This small molecule binds to this protein.
Small molecule (SMILES): CC(=O)N[C@H]1[C@H](O[C@H]2[C@H](O)[C@@H](NC(C)=O)CO[C@@H]2CO[C@@H]2O[C@@H](C)[C@@H](O)[C@@H](O)[C@@H]2O)O[C@H](CO)[C@@H](O)[C@@H]1O

Sequence of chain 2.A:
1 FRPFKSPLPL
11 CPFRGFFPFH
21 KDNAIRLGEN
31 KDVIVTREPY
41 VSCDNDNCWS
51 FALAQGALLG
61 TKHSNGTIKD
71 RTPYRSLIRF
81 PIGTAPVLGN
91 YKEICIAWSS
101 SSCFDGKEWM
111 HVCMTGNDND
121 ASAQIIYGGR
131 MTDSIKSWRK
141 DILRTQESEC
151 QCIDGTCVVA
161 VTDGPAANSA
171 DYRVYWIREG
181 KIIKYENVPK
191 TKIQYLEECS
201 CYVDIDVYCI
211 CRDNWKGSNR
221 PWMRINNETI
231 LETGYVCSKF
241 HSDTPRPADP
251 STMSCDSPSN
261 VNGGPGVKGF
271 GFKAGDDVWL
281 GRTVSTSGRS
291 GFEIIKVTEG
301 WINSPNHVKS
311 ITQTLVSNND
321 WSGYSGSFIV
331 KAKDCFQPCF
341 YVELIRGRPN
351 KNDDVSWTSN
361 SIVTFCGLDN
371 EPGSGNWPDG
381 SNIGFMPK

Binding-site contacts:
Ligand atom C2 contacts residue GLU228 of chain 2.A at 3.6 Å.
Ligand atom O7 contacts residue ASN227 of chain 2.A at 3.4 Å (h-bond).
Ligand atom O3 contacts residue ILE205 of chain 2.A at 4.3 Å.
Ligand atom C5 contacts residue ASN227 of chain 2.A at 3.7 Å.
Ligand atom C2 contacts residue ASN227 of chain 2.A at 2.4 Å.
Ligand atom C6 contacts residue ASN227 of chain 2.A at 3.3 Å.
Ligand atom C7 contacts residue ASN227 of chain 2.A at 3.3 Å.
Ligand atom C1 contacts residue GLU228 of chain 2.A at 3.9 Å.
Ligand atom N2 contacts residue GLU228 of chain 2.A at 2.8 Å (salt-bridge).
Ligand atom C4 contacts residue ASN226 of chain 2.A at 4.4 Å.
Ligand atom C4 contacts residue ASN227 of chain 2.A at 4.2 Å.
Ligand atom O3 contacts residue GLU228 of chain 2.A at 4.3 Å.
Ligand atom C6 contacts residue GLU228 of chain 2.A at 4.3 Å.
Ligand atom C6 contacts residue ASP154 of chain 2.A at 4.2 Å.
Ligand atom C5 contacts residue ASN227 of chain 2.A at 3.4 Å.
Ligand atom N2 contacts residue ASN227 of chain 2.A at 2.8 Å (h-bond).
Ligand atom C8 contacts residue ASN227 of chain 2.A at 4.3 Å.
Ligand atom C3 contacts residue ASN227 of chain 2.A at 3.8 Å.
Ligand atom C6 contacts residue ASN226 of chain 2.A at 3.8 Å.
Ligand atom C3 contacts residue GLU228 of chain 2.A at 3.6 Å.
Ligand atom O2 contacts residue PRO7 of chain 2.A at 4.0 Å.
Ligand atom O6 contacts residue ASP154 of chain 2.A at 3.8 Å.
Ligand atom O5 contacts residue ASP154 of chain 2.A at 4.3 Å.
Ligand atom O3 contacts residue ASP206 of chain 2.A at 4.3 Å.
Ligand atom O7 contacts residue THR156 of chain 2.A at 4.1 Å.
Ligand atom O5 contacts residue ASN227 of chain 2.A at 2.4 Å (h-bond).
Ligand atom C4 contacts residue ASN227 of chain 2.A at 4.1 Å.
Ligand atom O3 contacts residue PRO7 of chain 2.A at 4.0 Å.
Ligand atom C8 contacts residue GLU228 of chain 2.A at 3.9 Å.
Ligand atom C7 contacts residue GLU228 of chain 2.A at 3.8 Å.
Ligand atom O4 contacts residue ASN226 of chain 2.A at 4.4 Å.
Ligand atom C1 contacts residue ASN227 of chain 2.A at 1.4 Å.